Sequence of chain 1.D:
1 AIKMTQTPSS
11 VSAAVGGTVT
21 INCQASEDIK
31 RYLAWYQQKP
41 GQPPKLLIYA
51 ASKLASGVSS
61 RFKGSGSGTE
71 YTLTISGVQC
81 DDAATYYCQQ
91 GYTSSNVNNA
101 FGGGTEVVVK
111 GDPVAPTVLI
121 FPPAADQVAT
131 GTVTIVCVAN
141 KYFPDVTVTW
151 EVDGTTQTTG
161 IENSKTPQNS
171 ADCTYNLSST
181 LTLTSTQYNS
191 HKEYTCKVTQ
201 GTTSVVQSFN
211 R

Sequence of chain 1.C:
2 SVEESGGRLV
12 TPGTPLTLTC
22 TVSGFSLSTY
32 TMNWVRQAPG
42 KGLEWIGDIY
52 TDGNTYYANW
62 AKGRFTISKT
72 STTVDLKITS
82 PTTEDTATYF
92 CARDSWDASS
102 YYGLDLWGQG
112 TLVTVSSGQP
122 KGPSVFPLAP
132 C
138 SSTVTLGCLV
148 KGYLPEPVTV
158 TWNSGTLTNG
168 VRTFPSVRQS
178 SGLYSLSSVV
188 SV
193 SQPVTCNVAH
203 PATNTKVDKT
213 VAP

Binding-site contacts:
Ligand atom O contacts residue LYS30 of chain 1.D at 3.8 Å.
Ligand atom CJ contacts residue ASP95 of chain 1.C at 3.5 Å.
Ligand atom CI contacts residue TYR51 of chain 1.C at 3.5 Å (hydrophobic).
Ligand atom N contacts residue ALA99 of chain 1.C at 3.1 Å (h-bond).
Ligand atom NZ contacts residue GLY91 of chain 1.D at 2.9 Å (h-bond).
Ligand atom CA contacts residue TYR32 of chain 1.D at 3.3 Å (hydrophobic).
Ligand atom CJ contacts residue SER94 of chain 1.D at 3.5 Å.
Ligand atom CI contacts residue TRP97 of chain 1.C at 3.8 Å (hydrophobic).
Ligand atom NY contacts residue ASN34 of chain 1.C at 2.9 Å (h-bond).
Ligand atom CD contacts residue TYR92 of chain 1.D at 3.3 Å (hydrophobic).
Ligand atom N contacts residue ALA99 of chain 1.C at 3.3 Å (h-bond).
Ligand atom CD contacts residue SO41 of chain 1.FA at 3.2 Å.
Ligand atom CF contacts residue TYR51 of chain 1.C at 3.6 Å (hydrophobic).
Ligand atom CE contacts residue GLY91 of chain 1.D at 3.7 Å.
Ligand atom CD contacts residue TYR32 of chain 1.D at 3.9 Å (hydrophobic).
Ligand atom CF contacts residue GLY91 of chain 1.D at 3.4 Å.
Ligand atom CH contacts residue SER94 of chain 1.D at 3.8 Å.
Ligand atom N contacts residue TYR32 of chain 1.D at 3.2 Å (h-bond).
Ligand atom NZ contacts residue SO41 of chain 1.FA at 2.9 Å (h-bond).
Ligand atom NY contacts residue ASP95 of chain 1.C at 2.5 Å (salt-bridge).
Ligand atom CF contacts residue SO41 of chain 1.FA at 3.1 Å.
Ligand atom NY contacts residue ASP49 of chain 1.C at 3.3 Å (salt-bridge).
Ligand atom CE contacts residue TRP97 of chain 1.C at 3.4 Å (hydrophobic).
Ligand atom CI contacts residue SER94 of chain 1.D at 3.4 Å.
Ligand atom CA contacts residue ALA99 of chain 1.C at 3.6 Å (hydrophobic).
Ligand atom NZ contacts residue TYR92 of chain 1.D at 3.1 Å (h-bond).
Ligand atom CJ contacts residue ASP49 of chain 1.C at 3.4 Å.
Ligand atom CH contacts residue GLY91 of chain 1.D at 3.4 Å.
Ligand atom CE contacts residue TYR92 of chain 1.D at 3.9 Å (hydrophobic).
Ligand atom CE contacts residue SO41 of chain 1.FA at 3.2 Å.
Ligand atom O contacts residue ALA99 of chain 1.C at 3.4 Å (h-bond).
Ligand atom CG contacts residue SO41 of chain 1.FA at 3.7 Å.
Ligand atom C contacts residue ALA99 of chain 1.C at 3.5 Å (hydrophobic).
Ligand atom C contacts residue TYR32 of chain 1.D at 3.7 Å (hydrophobic).
Ligand atom CH contacts residue SO41 of chain 1.FA at 3.7 Å.
Ligand atom CG contacts residue TYR32 of chain 1.D at 3.5 Å (hydrophobic).
Ligand atom CI contacts residue ASP49 of chain 1.C at 3.7 Å.
Ligand atom CF contacts residue TRP97 of chain 1.C at 3.5 Å (hydrophobic).
Ligand atom CB contacts residue TYR32 of chain 1.D at 3.3 Å (hydrophobic).
Ligand atom CH contacts residue TYR51 of chain 1.C at 3.4 Å (hydrophobic).

The small molecule below binds the protein below.
Small molecule (SMILES): C[C@@H](C=O)NC(=O)CNC(=O)[C@H](CCCCNCCCCN)NC(=O)CN